Sequence of chain 19.E:
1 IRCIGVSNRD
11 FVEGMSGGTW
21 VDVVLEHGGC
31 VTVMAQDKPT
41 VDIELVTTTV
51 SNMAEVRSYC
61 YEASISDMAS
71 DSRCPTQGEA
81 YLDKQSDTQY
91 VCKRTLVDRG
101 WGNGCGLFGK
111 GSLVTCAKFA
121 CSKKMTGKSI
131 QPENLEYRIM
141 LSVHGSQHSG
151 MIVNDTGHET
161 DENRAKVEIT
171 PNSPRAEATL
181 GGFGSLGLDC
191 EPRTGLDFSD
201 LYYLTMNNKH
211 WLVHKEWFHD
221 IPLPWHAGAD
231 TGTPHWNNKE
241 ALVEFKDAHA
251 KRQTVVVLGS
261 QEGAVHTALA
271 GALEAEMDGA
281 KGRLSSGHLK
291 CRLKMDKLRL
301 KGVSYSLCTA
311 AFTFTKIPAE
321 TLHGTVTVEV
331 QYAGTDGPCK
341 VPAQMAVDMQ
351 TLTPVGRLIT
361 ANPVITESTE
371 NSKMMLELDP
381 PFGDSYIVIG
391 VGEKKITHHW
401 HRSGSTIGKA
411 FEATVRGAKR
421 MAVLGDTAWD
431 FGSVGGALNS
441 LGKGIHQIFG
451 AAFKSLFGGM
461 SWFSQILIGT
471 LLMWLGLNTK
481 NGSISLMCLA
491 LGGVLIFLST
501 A

This protein binds this small molecule.
Small molecule (SMILES): CC(=O)N[C@H]1[C@H](O[C@H]2[C@H](O)[C@@H](NC(C)=O)CO[C@@H]2CO)O[C@H](CO)[C@@H](O)[C@@H]1O

Binding-site contacts:
Ligand atom O6 contacts residue THR156 of chain 19.E at 3.5 Å (h-bond).
Ligand atom C3 contacts residue ASN154 of chain 19.E at 3.6 Å.
Ligand atom O5 contacts residue THR156 of chain 19.E at 3.2 Å (h-bond).
Ligand atom C8 contacts residue ASN154 of chain 19.E at 2.4 Å.
Ligand atom C1 contacts residue ASN154 of chain 19.E at 2.9 Å.
Ligand atom C5 contacts residue THR156 of chain 19.E at 3.8 Å.
Ligand atom C6 contacts residue THR156 of chain 19.E at 4.4 Å.
Ligand atom O7 contacts residue ASN154 of chain 19.E at 3.2 Å (h-bond).
Ligand atom O7 contacts residue MET151 of chain 19.E at 3.6 Å.
Ligand atom O7 contacts residue GLY150 of chain 19.E at 3.7 Å.
Ligand atom O5 contacts residue ASN154 of chain 19.E at 4.2 Å.
Ligand atom C8 contacts residue GLY150 of chain 19.E at 3.5 Å.
Ligand atom C1 contacts residue THR156 of chain 19.E at 3.4 Å.
Ligand atom C2 contacts residue ASN154 of chain 19.E at 2.6 Å.
Ligand atom C7 contacts residue MET151 of chain 19.E at 4.3 Å (hydrophobic).
Ligand atom C7 contacts residue ASN154 of chain 19.E at 2.0 Å.
Ligand atom O3 contacts residue ASN154 of chain 19.E at 4.1 Å.
Ligand atom C7 contacts residue GLY150 of chain 19.E at 3.9 Å.
Ligand atom N2 contacts residue ASN154 of chain 19.E at 1.4 Å (h-bond).
Ligand atom C8 contacts residue VAL153 of chain 19.E at 4.3 Å (hydrophobic).